Sequence of chain 2.A:
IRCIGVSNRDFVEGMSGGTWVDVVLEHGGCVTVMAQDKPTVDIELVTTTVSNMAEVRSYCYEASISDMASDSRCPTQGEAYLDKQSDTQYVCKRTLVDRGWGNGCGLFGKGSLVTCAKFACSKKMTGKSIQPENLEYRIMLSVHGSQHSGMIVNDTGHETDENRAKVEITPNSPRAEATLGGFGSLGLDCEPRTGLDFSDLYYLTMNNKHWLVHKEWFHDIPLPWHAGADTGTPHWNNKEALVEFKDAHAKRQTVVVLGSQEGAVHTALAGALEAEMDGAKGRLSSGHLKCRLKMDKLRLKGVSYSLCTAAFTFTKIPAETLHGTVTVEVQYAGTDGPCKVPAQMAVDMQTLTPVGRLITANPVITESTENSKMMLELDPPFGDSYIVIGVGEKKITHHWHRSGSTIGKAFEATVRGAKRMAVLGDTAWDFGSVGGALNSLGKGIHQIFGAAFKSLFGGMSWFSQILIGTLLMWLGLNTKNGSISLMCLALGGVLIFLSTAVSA

Binding-site contacts:
Ligand atom O5 contacts residue ASN154 of chain 2.A at 2.3 Å (h-bond).
Ligand atom O7 contacts residue ASN154 of chain 2.A at 4.3 Å.
Ligand atom C7 contacts residue ASN154 of chain 2.A at 3.3 Å.
Ligand atom N2 contacts residue THR156 of chain 2.A at 4.3 Å.
Ligand atom O5 contacts residue MET151 of chain 2.A at 3.9 Å.
Ligand atom C4 contacts residue ASN154 of chain 2.A at 4.3 Å.
Ligand atom N2 contacts residue ASN154 of chain 2.A at 2.9 Å (h-bond).
Ligand atom C8 contacts residue ASN154 of chain 2.A at 2.8 Å.
Ligand atom O6 contacts residue MET151 of chain 2.A at 4.0 Å.
Ligand atom O5 contacts residue THR156 of chain 2.A at 3.9 Å.
Ligand atom C2 contacts residue ASN154 of chain 2.A at 2.5 Å.
Ligand atom C3 contacts residue THR156 of chain 2.A at 4.5 Å.
Ligand atom C1 contacts residue ASN154 of chain 2.A at 1.4 Å.
Ligand atom C5 contacts residue THR156 of chain 2.A at 4.1 Å.
Ligand atom C1 contacts residue THR156 of chain 2.A at 3.2 Å.
Ligand atom C2 contacts residue THR156 of chain 2.A at 4.2 Å.
Ligand atom C5 contacts residue ASN154 of chain 2.A at 3.7 Å.
Ligand atom C6 contacts residue MET151 of chain 2.A at 4.0 Å (hydrophobic).
Ligand atom C3 contacts residue ASN154 of chain 2.A at 3.8 Å.

The protein below binds the small molecule below.
Small molecule (SMILES): CC(=O)N[C@@H]1[C@@H](O)[C@H](O)[C@@H](CO)O[C@H]1O